Sequence of chain 1.A:
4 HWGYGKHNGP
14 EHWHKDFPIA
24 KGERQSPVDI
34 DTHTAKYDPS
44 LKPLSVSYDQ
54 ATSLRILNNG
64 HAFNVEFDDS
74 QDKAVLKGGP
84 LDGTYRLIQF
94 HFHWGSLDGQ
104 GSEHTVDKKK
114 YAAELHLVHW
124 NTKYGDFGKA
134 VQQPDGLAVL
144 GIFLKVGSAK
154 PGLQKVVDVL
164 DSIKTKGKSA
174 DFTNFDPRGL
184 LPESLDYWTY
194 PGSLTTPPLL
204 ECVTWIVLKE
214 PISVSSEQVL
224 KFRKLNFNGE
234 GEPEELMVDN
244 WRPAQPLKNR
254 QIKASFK

The protein below binds the small molecule below.
Small molecule (SMILES): CCCCNC(=O)c1cc(S(N)(=O)=O)c(Cl)cc1Cl

Binding-site contacts:
Ligand atom C17 contacts residue THR199 of chain 1.A at 3.9 Å.
Ligand atom C4 contacts residue GLN92 of chain 1.A at 3.9 Å.
Ligand atom CL2 contacts residue LEU140 of chain 1.A at 3.7 Å.
Ligand atom O10 contacts residue HIS94 of chain 1.A at 3.4 Å.
Ligand atom CL2 contacts residue VAL121 of chain 1.A at 3.9 Å.
Ligand atom C17 contacts residue TRP5 of chain 1.A at 3.8 Å (hydrophobic).
Ligand atom O10 contacts residue TRP208 of chain 1.A at 3.8 Å.
Ligand atom O9 contacts residue THR198 of chain 1.A at 2.9 Å (h-bond).
Ligand atom O10 contacts residue VAL142 of chain 1.A at 3.9 Å.
Ligand atom S7 contacts residue THR198 of chain 1.A at 3.9 Å.
Ligand atom C5 contacts residue HIS94 of chain 1.A at 3.5 Å.
Ligand atom C16 contacts residue THR199 of chain 1.A at 3.7 Å.
Ligand atom S7 contacts residue HIS94 of chain 1.A at 3.9 Å.
Ligand atom O9 contacts residue TRP208 of chain 1.A at 3.6 Å.
Ligand atom O10 contacts residue HIS119 of chain 1.A at 3.3 Å (h-bond).
Ligand atom S7 contacts residue HIS119 of chain 1.A at 3.9 Å.
Ligand atom N8 contacts residue HIS96 of chain 1.A at 3.4 Å (h-bond).
Ligand atom C19 contacts residue PRO200 of chain 1.A at 3.8 Å (hydrophobic).
Ligand atom CL1 contacts residue PHE130 of chain 1.A at 3.8 Å.
Ligand atom C1 contacts residue VAL121 of chain 1.A at 4.0 Å (hydrophobic).
Ligand atom C6 contacts residue HIS94 of chain 1.A at 3.8 Å.
Ligand atom N15 contacts residue THR199 of chain 1.A at 2.9 Å (h-bond).
Ligand atom CL2 contacts residue VAL142 of chain 1.A at 3.5 Å.
Ligand atom N8 contacts residue ZN1 of chain 1.B at 1.9 Å.
Ligand atom N8 contacts residue THR198 of chain 1.A at 2.8 Å (h-bond).
Ligand atom S7 contacts residue ZN1 of chain 1.B at 3.0 Å.
Ligand atom CL2 contacts residue LEU197 of chain 1.A at 3.8 Å.
Ligand atom O10 contacts residue VAL121 of chain 1.A at 3.9 Å.
Ligand atom O14 contacts residue GLN92 of chain 1.A at 3.2 Å (h-bond).
Ligand atom C4 contacts residue THR199 of chain 1.A at 3.8 Å.
Ligand atom C5 contacts residue THR199 of chain 1.A at 3.5 Å.
Ligand atom C13 contacts residue THR199 of chain 1.A at 3.8 Å.
Ligand atom CL1 contacts residue GLN92 of chain 1.A at 3.9 Å.
Ligand atom O9 contacts residue LEU197 of chain 1.A at 3.3 Å.
Ligand atom O14 contacts residue ASN67 of chain 1.A at 3.8 Å.
Ligand atom O10 contacts residue ZN1 of chain 1.B at 3.0 Å.
Ligand atom N8 contacts residue HIS119 of chain 1.A at 3.4 Å (h-bond).
Ligand atom N8 contacts residue HIS94 of chain 1.A at 3.2 Å (h-bond).
Ligand atom C1 contacts residue LEU197 of chain 1.A at 3.8 Å (hydrophobic).
Ligand atom C3 contacts residue GLN92 of chain 1.A at 3.7 Å.